This protein binds this small molecule.
Small molecule (SMILES): Cc1ccnc(CCCCCO[C@H]2CNC[C@H]2Cc2cc(C)cc(N)n2)c1

Sequence of chain 1.A:
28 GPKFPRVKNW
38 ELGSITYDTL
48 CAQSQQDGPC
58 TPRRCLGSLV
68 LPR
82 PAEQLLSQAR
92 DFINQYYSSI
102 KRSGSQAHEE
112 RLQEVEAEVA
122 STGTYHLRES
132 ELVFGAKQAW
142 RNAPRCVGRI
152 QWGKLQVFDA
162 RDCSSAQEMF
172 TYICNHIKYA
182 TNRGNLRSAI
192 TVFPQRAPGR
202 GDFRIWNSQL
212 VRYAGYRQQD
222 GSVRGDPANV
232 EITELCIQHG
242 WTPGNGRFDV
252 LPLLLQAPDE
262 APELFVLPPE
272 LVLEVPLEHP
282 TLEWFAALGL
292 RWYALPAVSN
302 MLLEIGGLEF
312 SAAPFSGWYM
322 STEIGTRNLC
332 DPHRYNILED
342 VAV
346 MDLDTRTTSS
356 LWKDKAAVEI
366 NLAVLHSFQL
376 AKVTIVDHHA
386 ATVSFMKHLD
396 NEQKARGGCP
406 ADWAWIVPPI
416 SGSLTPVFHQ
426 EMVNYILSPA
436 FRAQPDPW

Binding-site contacts:
Ligand atom C23 contacts residue HEM1 of chain 1.C at 3.3 Å.
Ligand atom C10 contacts residue HEM1 of chain 1.C at 3.9 Å.
Ligand atom C03 contacts residue ALA438 of chain 1.A at 3.7 Å (hydrophobic).
Ligand atom C08 contacts residue HEM1 of chain 1.C at 3.6 Å.
Ligand atom C5' contacts residue H4B1 of chain 1.D at 3.7 Å.
Ligand atom C26 contacts residue GLU324 of chain 1.A at 3.5 Å.
Ligand atom N01 contacts residue HEM1 of chain 1.C at 2.6 Å (h-bond).
Ligand atom N02 contacts residue MET302 of chain 1.A at 3.3 Å.
Ligand atom N02 contacts residue HEM1 of chain 1.C at 3.5 Å (h-bond).
Ligand atom C23 contacts residue TRP319 of chain 1.A at 3.5 Å (hydrophobic).
Ligand atom C24 contacts residue PRO297 of chain 1.A at 3.7 Å (hydrophobic).
Ligand atom C23 contacts residue PRO297 of chain 1.A at 4.0 Å (hydrophobic).
Ligand atom C11 contacts residue HEM1 of chain 1.C at 3.6 Å.
Ligand atom C02 contacts residue HEM1 of chain 1.C at 3.5 Å.
Ligand atom C13 contacts residue VAL299 of chain 1.A at 3.9 Å (hydrophobic).
Ligand atom C27 contacts residue GLY318 of chain 1.A at 3.6 Å.
Ligand atom C06 contacts residue HEM1 of chain 1.C at 3.5 Å.
Ligand atom C07 contacts residue LEU68 of chain 1.A at 3.3 Å (hydrophobic).
Ligand atom C14 contacts residue GLU324 of chain 1.A at 3.5 Å.
Ligand atom C22 contacts residue HEM1 of chain 1.C at 3.6 Å.
Ligand atom C5' contacts residue TRP410 of chain 1.A at 3.8 Å (hydrophobic).
Ligand atom C25 contacts residue VAL299 of chain 1.A at 3.8 Å (hydrophobic).
Ligand atom C13 contacts residue HEM1 of chain 1.C at 3.6 Å.
Ligand atom C04 contacts residue LEU68 of chain 1.A at 3.6 Å (hydrophobic).
Ligand atom N1' contacts residue H4B1 of chain 1.D at 3.9 Å.
Ligand atom C27 contacts residue PRO297 of chain 1.A at 3.5 Å (hydrophobic).
Ligand atom N21 contacts residue GLU324 of chain 1.A at 2.6 Å (salt-bridge).
Ligand atom C25 contacts residue PRO297 of chain 1.A at 3.9 Å (hydrophobic).
Ligand atom N21 contacts residue PRO297 of chain 1.A at 4.0 Å.
Ligand atom C22 contacts residue GLU324 of chain 1.A at 3.3 Å.
Ligand atom C27 contacts residue PHE316 of chain 1.A at 3.8 Å (hydrophobic).
Ligand atom C08 contacts residue TRP410 of chain 1.A at 3.6 Å (hydrophobic).
Ligand atom C27 contacts residue SER317 of chain 1.A at 3.9 Å.
Ligand atom C05 contacts residue LEU68 of chain 1.A at 3.9 Å (hydrophobic).
Ligand atom N02 contacts residue ASN301 of chain 1.A at 3.7 Å.
Ligand atom C22 contacts residue TRP319 of chain 1.A at 3.5 Å (hydrophobic).
Ligand atom C27 contacts residue HEM1 of chain 1.C at 3.5 Å.
Ligand atom C26 contacts residue PRO297 of chain 1.A at 3.9 Å (hydrophobic).
Ligand atom O09 contacts residue HEM1 of chain 1.C at 3.5 Å (h-bond).
Ligand atom C12 contacts residue HEM1 of chain 1.C at 3.6 Å.